Binding-site contacts:
Ligand atom C6 contacts residue SER254 of chain 1.A at 4.0 Å.
Ligand atom O6 contacts residue SER254 of chain 1.A at 3.6 Å.
Ligand atom C1 contacts residue ASN252 of chain 1.A at 1.4 Å.
Ligand atom C3 contacts residue GLU229 of chain 1.A at 4.3 Å.
Ligand atom C8 contacts residue THR238 of chain 1.A at 3.4 Å.
Ligand atom C7 contacts residue ASN252 of chain 1.A at 2.9 Å.
Ligand atom C2 contacts residue ASN252 of chain 1.A at 2.5 Å.
Ligand atom O7 contacts residue ASN252 of chain 1.A at 2.9 Å (h-bond).
Ligand atom C3 contacts residue SER254 of chain 1.A at 4.3 Å.
Ligand atom O4 contacts residue GLU229 of chain 1.A at 4.4 Å.
Ligand atom C4 contacts residue SER254 of chain 1.A at 4.2 Å.
Ligand atom O5 contacts residue ASN252 of chain 1.A at 2.4 Å (h-bond).
Ligand atom C3 contacts residue ASN252 of chain 1.A at 3.8 Å.
Ligand atom C2 contacts residue SER254 of chain 1.A at 4.4 Å.
Ligand atom C5 contacts residue ASN252 of chain 1.A at 3.7 Å.
Ligand atom C8 contacts residue LEU235 of chain 1.A at 4.1 Å (hydrophobic).
Ligand atom C1 contacts residue SER254 of chain 1.A at 3.4 Å.
Ligand atom O6 contacts residue ASN252 of chain 1.A at 4.2 Å.
Ligand atom O5 contacts residue SER254 of chain 1.A at 3.4 Å (h-bond).
Ligand atom N2 contacts residue ASN252 of chain 1.A at 2.9 Å (h-bond).
Ligand atom C5 contacts residue SER254 of chain 1.A at 3.1 Å.
Ligand atom C4 contacts residue ASN252 of chain 1.A at 4.3 Å.
Ligand atom C8 contacts residue ASN252 of chain 1.A at 3.9 Å.
Ligand atom C8 contacts residue THR239 of chain 1.A at 3.5 Å.

A protein and the small-molecule ligand that binds it are described below.
Small molecule (SMILES): CC(=O)N[C@@H]1[C@@H](O)[C@H](O)[C@@H](CO)O[C@H]1O

Sequence of chain 1.A:
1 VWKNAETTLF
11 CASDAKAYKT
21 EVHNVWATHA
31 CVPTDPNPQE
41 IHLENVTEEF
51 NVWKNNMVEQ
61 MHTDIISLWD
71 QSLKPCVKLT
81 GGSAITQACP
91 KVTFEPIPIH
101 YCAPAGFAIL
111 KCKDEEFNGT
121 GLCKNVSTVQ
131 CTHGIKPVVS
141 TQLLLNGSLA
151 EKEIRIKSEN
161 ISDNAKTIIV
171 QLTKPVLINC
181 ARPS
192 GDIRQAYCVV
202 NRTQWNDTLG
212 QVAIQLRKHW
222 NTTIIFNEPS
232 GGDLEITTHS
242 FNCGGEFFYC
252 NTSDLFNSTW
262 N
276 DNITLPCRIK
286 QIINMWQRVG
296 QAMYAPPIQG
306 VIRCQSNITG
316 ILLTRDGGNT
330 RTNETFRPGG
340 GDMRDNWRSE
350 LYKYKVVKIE